Binding-site contacts:
Ligand atom C contacts residue CYS35 of chain 1.F at 1.8 Å (hydrophobic).
Ligand atom O contacts residue PHE37 of chain 1.F at 3.5 Å.
Ligand atom N contacts residue PHE228 of chain 1.F at 4.4 Å.
Ligand atom C2 contacts residue PRO36 of chain 1.F at 4.1 Å (hydrophobic).
Ligand atom C1 contacts residue LEU59 of chain 1.F at 3.6 Å (hydrophobic).
Ligand atom N contacts residue PRO36 of chain 1.F at 3.8 Å.
Ligand atom C3 contacts residue PHE228 of chain 1.F at 4.0 Å (hydrophobic).
Ligand atom C contacts residue LEU59 of chain 1.F at 4.0 Å (hydrophobic).
Ligand atom N contacts residue PHE34 of chain 1.F at 4.1 Å.
Ligand atom C1 contacts residue CYS35 of chain 1.F at 2.8 Å (hydrophobic).
Ligand atom C8 contacts residue PHE228 of chain 1.F at 3.5 Å (hydrophobic).
Ligand atom CL contacts residue ALA189 of chain 1.F at 4.3 Å.
Ligand atom C3 contacts residue CYS35 of chain 1.F at 4.2 Å (hydrophobic).
Ligand atom C contacts residue VAL75 of chain 1.F at 3.9 Å (hydrophobic).
Ligand atom C3 contacts residue PRO36 of chain 1.F at 3.5 Å (hydrophobic).
Ligand atom C2 contacts residue CYS35 of chain 1.F at 3.1 Å (hydrophobic).
Ligand atom C8 contacts residue ARG186 of chain 1.F at 3.2 Å.
Ligand atom CL contacts residue LEU229 of chain 1.F at 3.8 Å.
Ligand atom C8 contacts residue TRP225 of chain 1.F at 3.5 Å (hydrophobic).
Ligand atom CL contacts residue TRP225 of chain 1.F at 3.5 Å.
Ligand atom C contacts residue PHE37 of chain 1.F at 4.3 Å (hydrophobic).
Ligand atom C3 contacts residue PHE34 of chain 1.F at 3.8 Å (hydrophobic).
Ligand atom CL contacts residue PHE228 of chain 1.F at 4.4 Å.
Ligand atom O contacts residue CYS35 of chain 1.F at 3.4 Å (h-bond).
Ligand atom S contacts residue PRO36 of chain 1.F at 3.5 Å.
Ligand atom C2 contacts residue PHE37 of chain 1.F at 4.5 Å (hydrophobic).
Ligand atom CL contacts residue ARG186 of chain 1.F at 3.9 Å.
Ligand atom O contacts residue PRO36 of chain 1.F at 4.0 Å.
Ligand atom N contacts residue CYS35 of chain 1.F at 3.7 Å.
Ligand atom C8 contacts residue PHE34 of chain 1.F at 4.2 Å (hydrophobic).

A protein and the small-molecule ligand that binds it are described below.
Small molecule (SMILES): CCC(=O)Nc1nc(-c2ccc(Cl)cc2)cs1

Sequence of chain 1.F:
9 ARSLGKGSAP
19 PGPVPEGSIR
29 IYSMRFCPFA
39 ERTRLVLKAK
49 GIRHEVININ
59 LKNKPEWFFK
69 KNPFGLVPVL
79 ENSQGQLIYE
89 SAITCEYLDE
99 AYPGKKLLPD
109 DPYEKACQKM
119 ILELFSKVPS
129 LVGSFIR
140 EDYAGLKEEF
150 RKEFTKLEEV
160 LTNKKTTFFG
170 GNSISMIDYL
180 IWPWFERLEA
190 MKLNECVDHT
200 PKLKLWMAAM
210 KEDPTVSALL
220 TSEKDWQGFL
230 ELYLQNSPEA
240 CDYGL